Sequence of chain 1.C:
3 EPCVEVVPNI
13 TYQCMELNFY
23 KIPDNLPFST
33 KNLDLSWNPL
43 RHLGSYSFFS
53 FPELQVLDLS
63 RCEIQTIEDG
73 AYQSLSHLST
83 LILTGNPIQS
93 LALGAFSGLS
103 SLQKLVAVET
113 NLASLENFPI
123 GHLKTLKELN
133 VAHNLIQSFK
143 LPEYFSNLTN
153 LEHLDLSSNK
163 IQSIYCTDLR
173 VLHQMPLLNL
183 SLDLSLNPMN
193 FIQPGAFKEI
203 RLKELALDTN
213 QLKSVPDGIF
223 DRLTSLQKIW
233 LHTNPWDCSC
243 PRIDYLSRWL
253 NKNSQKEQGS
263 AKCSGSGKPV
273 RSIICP

The protein below binds the small molecule below.
Small molecule (SMILES): CC(=O)N[C@@H]1[C@@H](O)[C@H](O)[C@@H](CO)O[C@H]1O

Binding-site contacts:
Ligand atom C2 contacts residue ASN11 of chain 1.C at 2.6 Å.
Ligand atom C1 contacts residue ASN11 of chain 1.C at 1.5 Å.
Ligand atom O7 contacts residue ASN11 of chain 1.C at 3.3 Å (h-bond).
Ligand atom C4 contacts residue ASN11 of chain 1.C at 4.3 Å.
Ligand atom O7 contacts residue PRO10 of chain 1.C at 4.2 Å.
Ligand atom C3 contacts residue ASN11 of chain 1.C at 3.9 Å.
Ligand atom C5 contacts residue ASN11 of chain 1.C at 3.7 Å.
Ligand atom N2 contacts residue ASN11 of chain 1.C at 3.0 Å (h-bond).
Ligand atom O5 contacts residue ASN11 of chain 1.C at 2.4 Å (h-bond).
Ligand atom C7 contacts residue ASN11 of chain 1.C at 3.5 Å.